Sequence of chain 1.G:
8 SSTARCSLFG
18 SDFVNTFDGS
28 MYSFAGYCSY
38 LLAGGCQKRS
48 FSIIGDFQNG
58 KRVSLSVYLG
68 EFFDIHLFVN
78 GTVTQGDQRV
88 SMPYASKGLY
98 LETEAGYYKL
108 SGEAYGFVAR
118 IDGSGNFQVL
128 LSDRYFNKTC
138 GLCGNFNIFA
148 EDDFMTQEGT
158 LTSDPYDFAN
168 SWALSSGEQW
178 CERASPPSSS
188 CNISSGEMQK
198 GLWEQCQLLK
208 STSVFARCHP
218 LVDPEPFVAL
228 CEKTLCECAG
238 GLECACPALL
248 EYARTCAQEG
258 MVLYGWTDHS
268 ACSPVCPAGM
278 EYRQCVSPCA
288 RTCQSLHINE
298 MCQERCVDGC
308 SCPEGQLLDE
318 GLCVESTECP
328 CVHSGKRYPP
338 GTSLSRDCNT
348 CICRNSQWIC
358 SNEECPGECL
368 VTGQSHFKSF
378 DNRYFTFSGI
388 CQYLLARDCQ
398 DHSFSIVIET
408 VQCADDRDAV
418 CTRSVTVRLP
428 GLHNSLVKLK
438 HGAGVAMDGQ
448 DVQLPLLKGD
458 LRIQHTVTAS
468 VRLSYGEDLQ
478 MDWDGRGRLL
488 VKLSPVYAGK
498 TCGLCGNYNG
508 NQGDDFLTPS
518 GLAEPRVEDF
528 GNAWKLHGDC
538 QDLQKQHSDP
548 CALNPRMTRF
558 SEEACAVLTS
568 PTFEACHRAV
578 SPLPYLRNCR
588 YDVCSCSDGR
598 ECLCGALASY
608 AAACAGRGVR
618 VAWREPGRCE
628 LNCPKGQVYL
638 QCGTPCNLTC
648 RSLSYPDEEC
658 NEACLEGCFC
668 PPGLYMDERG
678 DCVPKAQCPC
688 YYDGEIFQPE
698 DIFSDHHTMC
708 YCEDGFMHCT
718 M

Binding-site contacts:
Ligand atom C6 contacts residue VAL60 of chain 1.G at 4.0 Å (hydrophobic).
Ligand atom C5 contacts residue ASN77 of chain 1.G at 3.6 Å.
Ligand atom C8 contacts residue ASN77 of chain 1.G at 4.4 Å.
Ligand atom C2 contacts residue ASN77 of chain 1.G at 2.6 Å.
Ligand atom C8 contacts residue THR79 of chain 1.G at 3.5 Å.
Ligand atom O5 contacts residue ASN77 of chain 1.G at 2.3 Å (h-bond).
Ligand atom O5 contacts residue PHE75 of chain 1.G at 4.2 Å.
Ligand atom N2 contacts residue ASN77 of chain 1.G at 3.1 Å (h-bond).
Ligand atom C4 contacts residue ASN77 of chain 1.G at 4.3 Å.
Ligand atom O6 contacts residue VAL60 of chain 1.G at 3.4 Å.
Ligand atom C7 contacts residue ASN77 of chain 1.G at 3.2 Å.
Ligand atom O7 contacts residue ASN77 of chain 1.G at 2.9 Å (h-bond).
Ligand atom C2 contacts residue THR79 of chain 1.G at 4.5 Å.
Ligand atom C1 contacts residue THR79 of chain 1.G at 3.8 Å.
Ligand atom N2 contacts residue THR79 of chain 1.G at 3.9 Å.
Ligand atom C7 contacts residue THR79 of chain 1.G at 3.5 Å.
Ligand atom C1 contacts residue ASN77 of chain 1.G at 1.6 Å.
Ligand atom C5 contacts residue PHE75 of chain 1.G at 4.5 Å (hydrophobic).
Ligand atom C6 contacts residue PHE75 of chain 1.G at 4.3 Å (hydrophobic).
Ligand atom C1 contacts residue PHE75 of chain 1.G at 4.2 Å (hydrophobic).
Ligand atom O7 contacts residue THR79 of chain 1.G at 3.8 Å.
Ligand atom C3 contacts residue ASN77 of chain 1.G at 3.9 Å.

The protein below binds the small molecule below.
Small molecule (SMILES): CC(=O)N[C@@H]1[C@@H](O)[C@H](O)[C@@H](CO)O[C@H]1O